Sequence of chain 1.B:
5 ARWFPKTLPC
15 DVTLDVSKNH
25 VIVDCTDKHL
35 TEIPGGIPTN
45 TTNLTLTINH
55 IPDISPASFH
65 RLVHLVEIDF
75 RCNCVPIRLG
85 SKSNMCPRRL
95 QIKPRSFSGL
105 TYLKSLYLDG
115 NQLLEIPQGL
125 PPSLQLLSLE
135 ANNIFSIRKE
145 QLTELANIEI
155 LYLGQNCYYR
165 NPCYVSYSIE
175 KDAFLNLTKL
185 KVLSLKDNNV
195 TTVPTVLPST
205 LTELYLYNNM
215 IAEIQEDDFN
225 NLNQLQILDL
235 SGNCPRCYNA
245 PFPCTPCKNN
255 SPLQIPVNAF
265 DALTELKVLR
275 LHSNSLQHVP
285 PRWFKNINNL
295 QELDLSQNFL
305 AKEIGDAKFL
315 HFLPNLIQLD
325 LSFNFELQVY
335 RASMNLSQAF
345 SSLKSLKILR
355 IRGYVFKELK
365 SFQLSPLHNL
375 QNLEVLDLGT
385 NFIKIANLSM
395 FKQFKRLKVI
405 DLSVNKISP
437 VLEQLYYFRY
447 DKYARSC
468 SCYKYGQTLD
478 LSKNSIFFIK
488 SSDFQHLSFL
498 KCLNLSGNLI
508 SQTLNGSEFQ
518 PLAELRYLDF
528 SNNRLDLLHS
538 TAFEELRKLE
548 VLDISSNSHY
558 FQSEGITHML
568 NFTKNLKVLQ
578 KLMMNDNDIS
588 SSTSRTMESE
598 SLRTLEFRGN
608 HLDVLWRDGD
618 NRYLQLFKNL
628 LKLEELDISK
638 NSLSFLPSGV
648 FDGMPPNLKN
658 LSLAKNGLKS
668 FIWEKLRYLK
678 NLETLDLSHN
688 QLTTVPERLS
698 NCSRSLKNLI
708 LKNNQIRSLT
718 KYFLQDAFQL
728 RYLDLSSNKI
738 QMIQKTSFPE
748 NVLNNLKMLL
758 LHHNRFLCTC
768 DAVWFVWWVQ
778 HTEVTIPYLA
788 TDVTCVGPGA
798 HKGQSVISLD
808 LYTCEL

Binding-site contacts:
Ligand atom C1 contacts residue SER514 of chain 1.B at 3.2 Å.
Ligand atom N2 contacts residue SER514 of chain 1.B at 3.8 Å.
Ligand atom O5 contacts residue ASN512 of chain 1.B at 2.4 Å (h-bond).
Ligand atom O6 contacts residue GLU515 of chain 1.B at 3.4 Å (salt-bridge).
Ligand atom C5 contacts residue GLU515 of chain 1.B at 4.2 Å.
Ligand atom O6 contacts residue PHE485 of chain 1.B at 3.9 Å.
Ligand atom C4 contacts residue SER514 of chain 1.B at 4.2 Å.
Ligand atom C6 contacts residue PHE485 of chain 1.B at 4.4 Å (hydrophobic).
Ligand atom O6 contacts residue GLN509 of chain 1.B at 3.4 Å (h-bond).
Ligand atom C2 contacts residue ASN512 of chain 1.B at 2.5 Å.
Ligand atom C6 contacts residue GLU515 of chain 1.B at 4.3 Å.
Ligand atom C2 contacts residue SER514 of chain 1.B at 3.8 Å.
Ligand atom O5 contacts residue GLU515 of chain 1.B at 4.1 Å.
Ligand atom O7 contacts residue ASN512 of chain 1.B at 3.9 Å.
Ligand atom C3 contacts residue SER514 of chain 1.B at 3.7 Å.
Ligand atom C5 contacts residue ASN512 of chain 1.B at 3.6 Å.
Ligand atom C5 contacts residue SER514 of chain 1.B at 3.6 Å.
Ligand atom O6 contacts residue THR510 of chain 1.B at 4.3 Å.
Ligand atom C4 contacts residue ASN512 of chain 1.B at 4.3 Å.
Ligand atom O5 contacts residue SER514 of chain 1.B at 3.9 Å.
Ligand atom C3 contacts residue ASN512 of chain 1.B at 3.9 Å.
Ligand atom C1 contacts residue ASN512 of chain 1.B at 1.4 Å.
Ligand atom C7 contacts residue ASN512 of chain 1.B at 3.6 Å.
Ligand atom C1 contacts residue GLU515 of chain 1.B at 4.3 Å.
Ligand atom N2 contacts residue ASN512 of chain 1.B at 3.0 Å (h-bond).

The small molecule below binds the protein below.
Small molecule (SMILES): CC(=O)N[C@@H]1[C@@H](O)[C@H](O)[C@@H](CO)O[C@H]1O